This small molecule binds to this protein.
Small molecule (SMILES): Cc1cc(CCCOc2c(C)cc(-c3noc(C(F)(F)F)n3)cc2C)on1

Binding-site contacts:
Ligand atom F2 contacts residue SER170 of chain 27.A at 3.5 Å.
Ligand atom F2 contacts residue MET146 of chain 27.A at 3.7 Å.
Ligand atom CM6 contacts residue ILE184 of chain 27.A at 3.5 Å (hydrophobic).
Ligand atom O1A contacts residue ALA145 of chain 27.A at 3.8 Å.
Ligand atom CM4 contacts residue ALA145 of chain 27.A at 3.5 Å (hydrophobic).
Ligand atom CM2 contacts residue ILE119 of chain 27.A at 3.5 Å (hydrophobic).
Ligand atom C2B contacts residue ILE119 of chain 27.A at 3.5 Å (hydrophobic).
Ligand atom CM2 contacts residue TRP93 of chain 27.A at 3.9 Å (hydrophobic).
Ligand atom F3 contacts residue ALA24 of chain 27.B at 3.9 Å.
Ligand atom C4 contacts residue PHE115 of chain 27.A at 3.3 Å (hydrophobic).
Ligand atom C5B contacts residue ILE184 of chain 27.A at 3.4 Å (hydrophobic).
Ligand atom F1 contacts residue SER170 of chain 27.A at 3.7 Å.
Ligand atom N3A contacts residue ILE182 of chain 27.A at 3.0 Å.
Ligand atom N1A contacts residue LEU220 of chain 27.A at 3.0 Å.
Ligand atom F2 contacts residue ALA169 of chain 27.A at 2.2 Å.
Ligand atom C2A contacts residue ILE182 of chain 27.A at 3.6 Å (hydrophobic).
Ligand atom F3 contacts residue ALA169 of chain 27.A at 3.7 Å.
Ligand atom CM6 contacts residue MET187 of chain 27.A at 3.8 Å (hydrophobic).
Ligand atom F2 contacts residue ALA145 of chain 27.A at 3.0 Å.
Ligand atom CM3 contacts residue THR97 of chain 27.A at 3.9 Å.
Ligand atom O1A contacts residue LEU220 of chain 27.A at 3.4 Å.
Ligand atom N3A contacts residue PHE147 of chain 27.A at 3.6 Å.
Ligand atom F1 contacts residue ALA145 of chain 27.A at 3.0 Å.
Ligand atom O1 contacts residue ILE217 of chain 27.A at 3.2 Å.
Ligand atom F3 contacts residue LEU14 of chain 28.B at 3.9 Å.
Ligand atom F2 contacts residue PHE147 of chain 27.A at 3.2 Å.
Ligand atom C6B contacts residue ILE184 of chain 27.A at 3.7 Å (hydrophobic).
Ligand atom CM4 contacts residue ILE182 of chain 27.A at 3.6 Å (hydrophobic).
Ligand atom O1A contacts residue ILE182 of chain 27.A at 3.9 Å.
Ligand atom N3A contacts residue ILE184 of chain 27.A at 3.9 Å.
Ligand atom F3 contacts residue ILE182 of chain 27.A at 3.2 Å.
Ligand atom C1B contacts residue ILE95 of chain 27.A at 3.5 Å (hydrophobic).
Ligand atom CM4 contacts residue ALA169 of chain 27.A at 3.5 Å (hydrophobic).
Ligand atom C6B contacts residue ILE95 of chain 27.A at 3.6 Å (hydrophobic).
Ligand atom O1B contacts residue ILE95 of chain 27.A at 3.0 Å.
Ligand atom C3B contacts residue ILE119 of chain 27.A at 3.5 Å (hydrophobic).
Ligand atom C3A contacts residue ILE182 of chain 27.A at 3.2 Å (hydrophobic).
Ligand atom CM6 contacts residue ILE217 of chain 27.A at 3.4 Å (hydrophobic).
Ligand atom F1 contacts residue VAL171 of chain 27.A at 3.0 Å.
Ligand atom C2A contacts residue LEU220 of chain 27.A at 3.8 Å (hydrophobic).

Sequence of chain 28.B:
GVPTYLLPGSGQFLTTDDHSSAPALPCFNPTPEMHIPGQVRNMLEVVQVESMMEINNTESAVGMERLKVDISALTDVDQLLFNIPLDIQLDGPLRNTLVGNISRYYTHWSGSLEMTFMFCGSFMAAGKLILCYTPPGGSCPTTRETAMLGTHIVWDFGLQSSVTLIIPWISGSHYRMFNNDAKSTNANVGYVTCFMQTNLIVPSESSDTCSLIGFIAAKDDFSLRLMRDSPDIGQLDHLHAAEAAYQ

Sequence of chain 27.B:
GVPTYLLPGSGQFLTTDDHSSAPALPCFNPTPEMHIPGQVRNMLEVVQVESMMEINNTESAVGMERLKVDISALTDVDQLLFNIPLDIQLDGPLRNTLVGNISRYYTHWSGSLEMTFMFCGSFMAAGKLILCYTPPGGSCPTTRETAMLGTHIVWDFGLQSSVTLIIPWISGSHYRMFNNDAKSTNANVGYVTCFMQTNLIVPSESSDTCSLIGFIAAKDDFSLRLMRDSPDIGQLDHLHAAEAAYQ

Sequence of chain 27.A:
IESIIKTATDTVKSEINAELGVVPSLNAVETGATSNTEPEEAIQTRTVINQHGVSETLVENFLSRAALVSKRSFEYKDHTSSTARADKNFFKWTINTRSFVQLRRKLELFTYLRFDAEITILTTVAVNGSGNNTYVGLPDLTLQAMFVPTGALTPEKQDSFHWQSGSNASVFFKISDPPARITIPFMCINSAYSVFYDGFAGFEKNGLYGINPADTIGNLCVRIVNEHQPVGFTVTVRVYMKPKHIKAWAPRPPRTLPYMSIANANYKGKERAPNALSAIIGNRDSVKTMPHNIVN